Sequence of chain 1.C:
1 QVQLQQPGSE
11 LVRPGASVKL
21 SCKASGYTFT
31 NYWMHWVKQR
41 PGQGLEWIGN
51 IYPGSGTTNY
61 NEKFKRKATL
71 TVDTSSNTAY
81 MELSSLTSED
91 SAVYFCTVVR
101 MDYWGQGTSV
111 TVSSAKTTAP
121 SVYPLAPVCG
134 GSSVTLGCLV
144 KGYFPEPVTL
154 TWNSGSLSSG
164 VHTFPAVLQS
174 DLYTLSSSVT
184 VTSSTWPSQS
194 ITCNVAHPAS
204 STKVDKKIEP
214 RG

Sequence of chain 1.D:
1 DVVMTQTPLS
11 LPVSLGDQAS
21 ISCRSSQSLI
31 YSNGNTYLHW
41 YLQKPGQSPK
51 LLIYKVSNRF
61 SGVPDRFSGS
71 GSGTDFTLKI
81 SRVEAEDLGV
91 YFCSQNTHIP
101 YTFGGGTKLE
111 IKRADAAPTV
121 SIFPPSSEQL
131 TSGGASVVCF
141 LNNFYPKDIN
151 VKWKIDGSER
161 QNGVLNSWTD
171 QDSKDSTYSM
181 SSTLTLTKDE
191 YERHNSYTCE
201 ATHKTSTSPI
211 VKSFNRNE

This small molecule binds to this protein.
Small molecule (SMILES): CC(=O)N[C@@H]1C(O)O[C@H](COP(=O)(O)O)[C@@H](OC(C)=O)[C@@H]1O

Binding-site contacts:
Ligand atom O22 contacts residue TYR37 of chain 1.D at 3.7 Å.
Ligand atom O09 contacts residue TYR37 of chain 1.D at 3.4 Å.
Ligand atom C24 contacts residue OAB1 of chain 1.X at 3.3 Å.
Ligand atom C02 contacts residue ASN96 of chain 1.D at 3.7 Å.
Ligand atom O09 contacts residue OAB1 of chain 1.X at 3.3 Å.
Ligand atom O25 contacts residue TYR37 of chain 1.D at 3.2 Å.
Ligand atom C08 contacts residue ARG100 of chain 1.C at 3.5 Å.
Ligand atom O15 contacts residue OOW1 of chain 1.U at 3.0 Å (h-bond).
Ligand atom O15 contacts residue TYR101 of chain 1.D at 2.9 Å (h-bond).
Ligand atom P16 contacts residue OAB1 of chain 1.X at 2.6 Å.
Ligand atom O15 contacts residue ASN96 of chain 1.D at 3.1 Å (h-bond).
Ligand atom C13 contacts residue OOW1 of chain 1.U at 3.7 Å.
Ligand atom C02 contacts residue OOW1 of chain 1.U at 2.9 Å.
Ligand atom O47 contacts residue ARG100 of chain 1.C at 3.7 Å.
Ligand atom O17 contacts residue OAB1 of chain 1.X at 3.1 Å.
Ligand atom C24 contacts residue TYR54 of chain 1.D at 3.6 Å (hydrophobic).
Ligand atom C01 contacts residue OOW1 of chain 1.U at 3.4 Å.
Ligand atom O17 contacts residue LYS55 of chain 1.D at 3.1 Å (salt-bridge).
Ligand atom N12 contacts residue TYR37 of chain 1.D at 3.4 Å.
Ligand atom C02 contacts residue VAL99 of chain 1.C at 3.7 Å (hydrophobic).
Ligand atom C05 contacts residue TYR101 of chain 1.D at 3.5 Å (hydrophobic).
Ligand atom N12 contacts residue OOW1 of chain 1.U at 3.6 Å (h-bond).
Ligand atom O17 contacts residue TYR37 of chain 1.D at 2.7 Å (h-bond).
Ligand atom O22 contacts residue HIS39 of chain 1.D at 2.7 Å (h-bond).
Ligand atom C13 contacts residue ASN96 of chain 1.D at 3.0 Å.
Ligand atom O47 contacts residue OAB1 of chain 1.X at 1.4 Å.
Ligand atom O07 contacts residue OAB1 of chain 1.X at 3.6 Å.
Ligand atom C23 contacts residue HIS39 of chain 1.D at 3.3 Å.
Ligand atom C06 contacts residue OOW1 of chain 1.U at 1.4 Å.
Ligand atom C23 contacts residue OAB1 of chain 1.X at 3.6 Å.
Ligand atom O22 contacts residue ASN96 of chain 1.D at 2.9 Å (h-bond).
Ligand atom P16 contacts residue TYR37 of chain 1.D at 3.8 Å.
Ligand atom C14 contacts residue ASN96 of chain 1.D at 3.0 Å.
Ligand atom C03 contacts residue OOW1 of chain 1.U at 2.7 Å.
Ligand atom O25 contacts residue HIS39 of chain 1.D at 3.0 Å.
Ligand atom C24 contacts residue HIS39 of chain 1.D at 3.5 Å.
Ligand atom O18 contacts residue ARG100 of chain 1.C at 3.8 Å.
Ligand atom N12 contacts residue ASN96 of chain 1.D at 3.7 Å.
Ligand atom O04 contacts residue OOW1 of chain 1.U at 2.3 Å (h-bond).
Ligand atom C05 contacts residue OOW1 of chain 1.U at 2.4 Å.